Sequence of chain 1.E:
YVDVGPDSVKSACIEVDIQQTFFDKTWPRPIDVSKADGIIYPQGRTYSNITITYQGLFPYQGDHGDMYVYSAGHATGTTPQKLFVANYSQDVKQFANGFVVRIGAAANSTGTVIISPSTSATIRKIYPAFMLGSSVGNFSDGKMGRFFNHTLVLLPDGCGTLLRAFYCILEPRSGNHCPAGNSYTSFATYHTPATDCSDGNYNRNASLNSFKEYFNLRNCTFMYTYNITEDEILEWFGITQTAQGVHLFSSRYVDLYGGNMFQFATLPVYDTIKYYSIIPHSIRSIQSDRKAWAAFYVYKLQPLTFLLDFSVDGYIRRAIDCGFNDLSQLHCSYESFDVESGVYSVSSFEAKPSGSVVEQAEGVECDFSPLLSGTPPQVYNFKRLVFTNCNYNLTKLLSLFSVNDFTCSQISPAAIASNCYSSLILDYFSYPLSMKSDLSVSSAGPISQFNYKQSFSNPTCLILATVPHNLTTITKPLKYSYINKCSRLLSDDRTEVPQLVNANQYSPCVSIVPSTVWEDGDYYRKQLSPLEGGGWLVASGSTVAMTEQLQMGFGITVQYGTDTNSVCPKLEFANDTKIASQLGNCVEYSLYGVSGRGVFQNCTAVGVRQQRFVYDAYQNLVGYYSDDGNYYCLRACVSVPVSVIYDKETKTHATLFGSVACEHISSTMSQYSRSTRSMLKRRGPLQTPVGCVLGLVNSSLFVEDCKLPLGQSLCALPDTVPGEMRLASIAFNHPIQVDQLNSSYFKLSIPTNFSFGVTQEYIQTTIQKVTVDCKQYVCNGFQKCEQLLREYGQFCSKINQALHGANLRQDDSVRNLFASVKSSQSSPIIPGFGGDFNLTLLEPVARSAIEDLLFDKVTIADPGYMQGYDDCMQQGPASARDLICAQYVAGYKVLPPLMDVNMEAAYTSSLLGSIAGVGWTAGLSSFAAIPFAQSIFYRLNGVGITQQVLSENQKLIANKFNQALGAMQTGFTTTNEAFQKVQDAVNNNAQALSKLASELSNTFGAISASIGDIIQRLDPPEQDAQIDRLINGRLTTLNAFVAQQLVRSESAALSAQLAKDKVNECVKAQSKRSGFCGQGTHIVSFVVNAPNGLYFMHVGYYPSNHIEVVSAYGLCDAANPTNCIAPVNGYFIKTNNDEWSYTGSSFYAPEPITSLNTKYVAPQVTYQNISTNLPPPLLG

Sequence of chain 1.C:
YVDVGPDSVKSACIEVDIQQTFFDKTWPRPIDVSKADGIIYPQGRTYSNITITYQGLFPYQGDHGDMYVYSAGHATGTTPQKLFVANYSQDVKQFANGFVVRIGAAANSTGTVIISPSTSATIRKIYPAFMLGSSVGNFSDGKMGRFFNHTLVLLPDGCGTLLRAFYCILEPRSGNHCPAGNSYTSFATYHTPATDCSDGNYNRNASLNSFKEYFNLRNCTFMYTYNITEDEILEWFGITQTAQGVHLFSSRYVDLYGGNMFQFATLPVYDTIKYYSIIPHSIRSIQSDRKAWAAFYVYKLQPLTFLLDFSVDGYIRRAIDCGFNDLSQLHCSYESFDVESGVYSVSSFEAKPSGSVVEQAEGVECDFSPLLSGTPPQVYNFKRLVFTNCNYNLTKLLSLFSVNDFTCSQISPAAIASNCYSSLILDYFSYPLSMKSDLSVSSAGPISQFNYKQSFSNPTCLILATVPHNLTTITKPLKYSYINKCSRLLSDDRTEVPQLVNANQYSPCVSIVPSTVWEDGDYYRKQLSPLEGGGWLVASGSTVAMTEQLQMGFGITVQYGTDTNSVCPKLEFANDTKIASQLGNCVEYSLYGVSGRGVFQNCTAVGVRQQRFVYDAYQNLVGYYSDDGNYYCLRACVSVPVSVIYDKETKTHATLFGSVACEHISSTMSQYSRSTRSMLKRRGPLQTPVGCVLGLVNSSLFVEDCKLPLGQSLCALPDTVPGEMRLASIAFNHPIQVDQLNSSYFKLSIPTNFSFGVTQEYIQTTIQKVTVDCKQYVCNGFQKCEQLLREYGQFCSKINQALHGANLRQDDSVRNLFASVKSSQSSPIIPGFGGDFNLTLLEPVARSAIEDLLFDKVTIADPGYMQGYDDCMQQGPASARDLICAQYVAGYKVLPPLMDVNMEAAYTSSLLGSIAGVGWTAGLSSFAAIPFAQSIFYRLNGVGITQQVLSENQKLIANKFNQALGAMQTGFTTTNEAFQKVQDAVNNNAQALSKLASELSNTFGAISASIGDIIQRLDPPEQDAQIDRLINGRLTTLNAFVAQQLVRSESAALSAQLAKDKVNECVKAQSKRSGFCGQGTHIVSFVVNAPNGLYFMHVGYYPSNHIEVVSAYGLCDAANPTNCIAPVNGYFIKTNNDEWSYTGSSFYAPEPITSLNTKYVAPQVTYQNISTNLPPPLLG

Binding-site contacts:
Ligand atom C3 contacts residue ASP117 of chain 1.F at 3.9 Å.
Ligand atom C1 contacts residue ASN410 of chain 1.E at 1.4 Å.
Ligand atom C6 contacts residue LYS413 of chain 1.E at 3.5 Å.
Ligand atom C5 contacts residue THR412 of chain 1.E at 3.3 Å.
Ligand atom O4 contacts residue TYR118 of chain 1.F at 3.8 Å.
Ligand atom C6 contacts residue TYR118 of chain 1.F at 3.5 Å (hydrophobic).
Ligand atom O7 contacts residue ARG511 of chain 1.C at 3.8 Å.
Ligand atom O7 contacts residue TYR29 of chain 1.F at 3.0 Å (h-bond).
Ligand atom O3 contacts residue ASP117 of chain 1.F at 3.7 Å.
Ligand atom O4 contacts residue ARG511 of chain 1.C at 3.2 Å (salt-bridge).
Ligand atom C5 contacts residue ARG511 of chain 1.C at 1.4 Å.
Ligand atom C2 contacts residue ASP117 of chain 1.F at 3.8 Å.
Ligand atom C3 contacts residue ARG511 of chain 1.C at 3.3 Å.
Ligand atom O6 contacts residue ARG511 of chain 1.C at 2.6 Å (salt-bridge).
Ligand atom O2 contacts residue ASP117 of chain 1.F at 2.5 Å (salt-bridge).
Ligand atom C1 contacts residue THR412 of chain 1.E at 3.4 Å.
Ligand atom N2 contacts residue ASN410 of chain 1.E at 2.9 Å (h-bond).
Ligand atom C3 contacts residue ASN410 of chain 1.E at 3.8 Å.
Ligand atom O5 contacts residue LYS413 of chain 1.E at 3.5 Å (salt-bridge).
Ligand atom C1 contacts residue ARG511 of chain 1.C at 2.9 Å.
Ligand atom O6 contacts residue ASP117 of chain 1.F at 3.2 Å.
Ligand atom C8 contacts residue LYS587 of chain 1.E at 3.9 Å.
Ligand atom C6 contacts residue ASP117 of chain 1.F at 3.9 Å.
Ligand atom O4 contacts residue TRP119 of chain 1.F at 3.6 Å (h-bond).
Ligand atom C4 contacts residue ARG511 of chain 1.C at 2.2 Å.
Ligand atom C7 contacts residue ASN410 of chain 1.E at 3.6 Å.
Ligand atom C2 contacts residue ARG511 of chain 1.C at 3.3 Å.
Ligand atom O5 contacts residue THR412 of chain 1.E at 3.1 Å (h-bond).
Ligand atom O3 contacts residue TRP119 of chain 1.F at 3.3 Å.
Ligand atom O5 contacts residue ASN410 of chain 1.E at 2.3 Å (h-bond).
Ligand atom O5 contacts residue ARG511 of chain 1.C at 1.6 Å (salt-bridge).
Ligand atom C2 contacts residue ASN410 of chain 1.E at 2.5 Å.
Ligand atom O3 contacts residue VAL100 of chain 1.F at 3.6 Å.
Ligand atom C5 contacts residue ASP117 of chain 1.F at 3.9 Å.
Ligand atom O6 contacts residue TYR118 of chain 1.F at 3.0 Å.
Ligand atom C5 contacts residue ASN410 of chain 1.E at 3.6 Å.
Ligand atom C6 contacts residue THR412 of chain 1.E at 3.6 Å.
Ligand atom O6 contacts residue LYS413 of chain 1.E at 3.5 Å.
Ligand atom O7 contacts residue VAL100 of chain 1.F at 3.7 Å.
Ligand atom C6 contacts residue ARG511 of chain 1.C at 1.3 Å.

The small molecule below binds the protein below.
Small molecule (SMILES): CC(=O)N[C@H]1[C@H](O[C@H]2[C@H](O)[C@@H](NC(C)=O)CO[C@@H]2CO)O[C@H](CO)[C@@H](O[C@@H]2O[C@H](CO)[C@@H](O)[C@H](O[C@H]3O[C@H](CO)[C@@H](O)[C@H](O)[C@@H]3O)[C@@H]2O)[C@@H]1O

Sequence of chain 1.F:
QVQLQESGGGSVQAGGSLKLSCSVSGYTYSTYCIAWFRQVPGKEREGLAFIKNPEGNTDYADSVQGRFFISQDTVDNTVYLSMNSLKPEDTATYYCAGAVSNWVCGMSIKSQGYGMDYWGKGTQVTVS